Binding-site contacts:
Ligand atom O3 contacts residue ASP104 of chain 1.A at 3.5 Å (salt-bridge).
Ligand atom C3 contacts residue ASP104 of chain 1.A at 3.3 Å.
Ligand atom C5 contacts residue ASP99 of chain 1.A at 4.0 Å.
Ligand atom O5 contacts residue SER22 of chain 1.A at 3.2 Å.
Ligand atom O4 contacts residue ASP99 of chain 1.A at 2.4 Å (salt-bridge).
Ligand atom C3 contacts residue CA1 of chain 1.C at 3.3 Å.
Ligand atom C1 contacts residue SER23 of chain 1.A at 3.2 Å.
Ligand atom O5 contacts residue CA1 of chain 1.D at 2.4 Å.
Ligand atom C1 contacts residue ASP96 of chain 1.A at 3.4 Å.
Ligand atom O3 contacts residue ASP99 of chain 1.A at 3.5 Å (salt-bridge).
Ligand atom C6 contacts residue GLY114 of chain 3.A at 4.1 Å.
Ligand atom C2 contacts residue ASP96 of chain 1.A at 3.9 Å.
Ligand atom C6 contacts residue SER23 of chain 1.A at 4.0 Å.
Ligand atom O4 contacts residue ASP101 of chain 1.A at 2.9 Å (salt-bridge).
Ligand atom C5 contacts residue CA1 of chain 1.D at 3.4 Å.
Ligand atom C2 contacts residue SER23 of chain 1.A at 4.1 Å.
Ligand atom O1 contacts residue SER23 of chain 1.A at 2.6 Å (h-bond).
Ligand atom O5 contacts residue ASN21 of chain 1.A at 2.9 Å (h-bond).
Ligand atom O3 contacts residue CA1 of chain 1.C at 2.6 Å.
Ligand atom O3 contacts residue GLY97 of chain 1.A at 3.8 Å.
Ligand atom O5 contacts residue ASP101 of chain 1.A at 4.1 Å.
Ligand atom C3 contacts residue ASP96 of chain 1.A at 3.4 Å.
Ligand atom O4 contacts residue CA1 of chain 1.C at 2.5 Å.
Ligand atom C4 contacts residue CA1 of chain 1.C at 3.4 Å.
Ligand atom O5 contacts residue GLY114 of chain 3.A at 2.5 Å (h-bond).
Ligand atom C3 contacts residue CA1 of chain 1.D at 4.0 Å.
Ligand atom C5 contacts residue GLY114 of chain 3.A at 3.2 Å.
Ligand atom O3 contacts residue GLU95 of chain 1.A at 3.3 Å (salt-bridge).
Ligand atom C4 contacts residue CA1 of chain 1.D at 3.3 Å.
Ligand atom C1 contacts residue SER22 of chain 1.A at 3.4 Å.
Ligand atom C4 contacts residue ASP99 of chain 1.A at 3.2 Å.
Ligand atom O6 contacts residue SER22 of chain 1.A at 3.6 Å.
Ligand atom O4 contacts residue CA1 of chain 1.D at 2.5 Å.
Ligand atom C2 contacts residue SER22 of chain 1.A at 3.8 Å.
Ligand atom O3 contacts residue ASP96 of chain 1.A at 2.8 Å (salt-bridge).
Ligand atom C4 contacts residue ASP104 of chain 1.A at 3.6 Å.
Ligand atom C3 contacts residue SER22 of chain 1.A at 3.7 Å.
Ligand atom O4 contacts residue ASP104 of chain 1.A at 3.0 Å (salt-bridge).
Ligand atom O6 contacts residue SER23 of chain 1.A at 3.3 Å (h-bond).
Ligand atom O5 contacts residue ASP104 of chain 1.A at 3.7 Å.

This protein binds this small molecule.
Small molecule (SMILES): OC[C@@]1(O)OC[C@@H](O)[C@@H](O)[C@@H]1O

Sequence of chain 1.A:
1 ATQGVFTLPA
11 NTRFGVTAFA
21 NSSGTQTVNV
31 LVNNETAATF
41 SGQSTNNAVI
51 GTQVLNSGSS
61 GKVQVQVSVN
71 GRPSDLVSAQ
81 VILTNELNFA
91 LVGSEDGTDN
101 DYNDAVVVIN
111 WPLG

Sequence of chain 3.A:
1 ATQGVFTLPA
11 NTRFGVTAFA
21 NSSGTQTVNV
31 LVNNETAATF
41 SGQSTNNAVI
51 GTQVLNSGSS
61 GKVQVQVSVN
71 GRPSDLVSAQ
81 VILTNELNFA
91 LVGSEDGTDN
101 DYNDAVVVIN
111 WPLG